Sequence of chain 1.A:
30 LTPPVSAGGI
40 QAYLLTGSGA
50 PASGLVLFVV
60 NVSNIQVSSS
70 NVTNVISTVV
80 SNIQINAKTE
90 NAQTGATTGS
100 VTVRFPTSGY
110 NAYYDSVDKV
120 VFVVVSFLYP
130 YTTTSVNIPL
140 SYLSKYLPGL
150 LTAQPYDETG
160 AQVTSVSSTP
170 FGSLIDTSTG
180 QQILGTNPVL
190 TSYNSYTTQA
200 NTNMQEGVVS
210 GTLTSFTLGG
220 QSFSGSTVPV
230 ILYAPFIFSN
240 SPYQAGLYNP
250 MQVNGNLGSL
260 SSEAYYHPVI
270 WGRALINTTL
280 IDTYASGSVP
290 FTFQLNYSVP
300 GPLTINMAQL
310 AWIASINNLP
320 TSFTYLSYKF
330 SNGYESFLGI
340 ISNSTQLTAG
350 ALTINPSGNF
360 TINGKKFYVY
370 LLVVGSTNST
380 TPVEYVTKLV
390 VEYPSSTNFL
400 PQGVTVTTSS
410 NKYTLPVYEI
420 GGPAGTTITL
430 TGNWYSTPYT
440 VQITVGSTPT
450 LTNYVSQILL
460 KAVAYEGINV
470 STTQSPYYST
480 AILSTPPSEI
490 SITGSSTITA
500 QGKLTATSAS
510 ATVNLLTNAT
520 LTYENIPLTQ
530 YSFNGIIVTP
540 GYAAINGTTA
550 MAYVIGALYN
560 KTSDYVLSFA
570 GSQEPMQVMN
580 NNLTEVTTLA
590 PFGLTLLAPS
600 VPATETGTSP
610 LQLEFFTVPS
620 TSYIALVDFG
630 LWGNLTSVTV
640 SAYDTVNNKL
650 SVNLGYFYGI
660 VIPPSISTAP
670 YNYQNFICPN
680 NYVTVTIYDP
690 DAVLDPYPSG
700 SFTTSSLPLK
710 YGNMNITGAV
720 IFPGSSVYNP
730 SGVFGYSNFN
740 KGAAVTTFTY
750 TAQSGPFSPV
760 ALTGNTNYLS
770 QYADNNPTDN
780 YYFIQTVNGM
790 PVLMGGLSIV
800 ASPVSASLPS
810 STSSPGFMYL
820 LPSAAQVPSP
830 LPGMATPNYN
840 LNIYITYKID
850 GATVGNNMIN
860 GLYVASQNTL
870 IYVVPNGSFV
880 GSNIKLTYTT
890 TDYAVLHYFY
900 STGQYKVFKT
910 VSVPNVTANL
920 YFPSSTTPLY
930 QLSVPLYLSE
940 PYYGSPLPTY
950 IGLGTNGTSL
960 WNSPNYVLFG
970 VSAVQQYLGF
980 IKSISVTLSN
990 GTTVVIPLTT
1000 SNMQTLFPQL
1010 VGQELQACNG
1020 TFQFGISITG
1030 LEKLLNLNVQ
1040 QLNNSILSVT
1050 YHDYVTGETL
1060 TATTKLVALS

Binding-site contacts:
Ligand atom C5 contacts residue ASN559 of chain 1.A at 3.6 Å.
Ligand atom O7 contacts residue SER395 of chain 1.A at 3.3 Å (h-bond).
Ligand atom N2 contacts residue SER395 of chain 1.A at 3.9 Å.
Ligand atom C1 contacts residue ASN559 of chain 1.A at 1.4 Å.
Ligand atom O6 contacts residue LYS560 of chain 1.A at 3.0 Å (salt-bridge).
Ligand atom C7 contacts residue ASN559 of chain 1.A at 3.5 Å.
Ligand atom C4 contacts residue ASN559 of chain 1.A at 4.3 Å.
Ligand atom C1 contacts residue LYS560 of chain 1.A at 4.4 Å.
Ligand atom C3 contacts residue ASN559 of chain 1.A at 3.9 Å.
Ligand atom C2 contacts residue SER395 of chain 1.A at 3.8 Å.
Ligand atom C8 contacts residue THR528 of chain 1.A at 4.2 Å.
Ligand atom C7 contacts residue THR528 of chain 1.A at 4.5 Å.
Ligand atom N2 contacts residue THR528 of chain 1.A at 4.2 Å.
Ligand atom O7 contacts residue LEU557 of chain 1.A at 4.0 Å.
Ligand atom C2 contacts residue ASN559 of chain 1.A at 2.5 Å.
Ligand atom C7 contacts residue SER395 of chain 1.A at 3.3 Å.
Ligand atom C5 contacts residue LYS560 of chain 1.A at 4.1 Å.
Ligand atom O5 contacts residue ASN559 of chain 1.A at 2.4 Å (h-bond).
Ligand atom N2 contacts residue ASN559 of chain 1.A at 3.0 Å (h-bond).
Ligand atom C8 contacts residue SER395 of chain 1.A at 3.6 Å.
Ligand atom O7 contacts residue ASN559 of chain 1.A at 3.1 Å (h-bond).
Ligand atom C6 contacts residue LYS560 of chain 1.A at 3.8 Å.
Ligand atom O3 contacts residue SER395 of chain 1.A at 3.9 Å.
Ligand atom O5 contacts residue LYS560 of chain 1.A at 3.7 Å.

This protein binds this small molecule.
Small molecule (SMILES): CC(=O)N[C@H]1[C@H](O[C@H]2[C@H](O)[C@@H](NC(C)=O)CO[C@@H]2CO)O[C@H](CO)[C@@H](O)[C@@H]1O